Binding-site contacts:
Ligand atom O7 contacts residue PRO209 of chain 1.C at 3.8 Å.
Ligand atom C8 contacts residue VAL251 of chain 1.C at 3.7 Å (hydrophobic).
Ligand atom C5 contacts residue ASN259 of chain 1.C at 3.8 Å.
Ligand atom O4 contacts residue VAL441 of chain 1.C at 3.8 Å.
Ligand atom O7 contacts residue CYS440 of chain 1.C at 4.0 Å.
Ligand atom O6 contacts residue SER206 of chain 1.C at 4.0 Å.
Ligand atom C7 contacts residue ASN259 of chain 1.C at 3.6 Å.
Ligand atom C1 contacts residue ASN259 of chain 1.C at 1.5 Å.
Ligand atom O5 contacts residue VAL441 of chain 1.C at 4.3 Å.
Ligand atom C1 contacts residue VAL441 of chain 1.C at 4.2 Å (hydrophobic).
Ligand atom O5 contacts residue GLU208 of chain 1.C at 4.5 Å.
Ligand atom O5 contacts residue ASN259 of chain 1.C at 2.4 Å (h-bond).
Ligand atom C8 contacts residue VAL441 of chain 1.C at 4.3 Å (hydrophobic).
Ligand atom C5 contacts residue VAL441 of chain 1.C at 3.6 Å (hydrophobic).
Ligand atom O6 contacts residue NAG1 of chain 1.WA at 3.6 Å.
Ligand atom O7 contacts residue VAL251 of chain 1.C at 4.1 Å.
Ligand atom C4 contacts residue ASN259 of chain 1.C at 4.3 Å.
Ligand atom C8 contacts residue ASN373 of chain 1.C at 4.5 Å.
Ligand atom O3 contacts residue CYS440 of chain 1.C at 4.4 Å.
Ligand atom C4 contacts residue VAL441 of chain 1.C at 4.0 Å (hydrophobic).
Ligand atom C5 contacts residue GLU208 of chain 1.C at 3.9 Å.
Ligand atom O5 contacts residue NAG1 of chain 1.WA at 3.5 Å.
Ligand atom C6 contacts residue GLU208 of chain 1.C at 3.7 Å.
Ligand atom C5 contacts residue NAG1 of chain 1.WA at 4.4 Å.
Ligand atom O7 contacts residue VAL441 of chain 1.C at 3.6 Å (h-bond).
Ligand atom C8 contacts residue LEU258 of chain 1.C at 3.8 Å (hydrophobic).
Ligand atom C7 contacts residue VAL251 of chain 1.C at 4.3 Å (hydrophobic).
Ligand atom O7 contacts residue ARG439 of chain 1.C at 4.5 Å.
Ligand atom C3 contacts residue ASN259 of chain 1.C at 3.9 Å.
Ligand atom N2 contacts residue ASN259 of chain 1.C at 3.0 Å (h-bond).
Ligand atom C1 contacts residue NAG1 of chain 1.WA at 3.9 Å.
Ligand atom C2 contacts residue SER442 of chain 1.C at 4.3 Å.
Ligand atom C2 contacts residue ASN259 of chain 1.C at 2.5 Å.
Ligand atom C7 contacts residue VAL441 of chain 1.C at 4.4 Å (hydrophobic).
Ligand atom C3 contacts residue VAL441 of chain 1.C at 3.8 Å (hydrophobic).
Ligand atom O7 contacts residue ASN259 of chain 1.C at 3.7 Å.
Ligand atom C1 contacts residue SER442 of chain 1.C at 4.0 Å.
Ligand atom N2 contacts residue SER442 of chain 1.C at 3.8 Å.

A protein and the small-molecule ligand that binds it are described below.
Small molecule (SMILES): CC(=O)N[C@H]1[C@H](O[C@H]2[C@H](O)[C@@H](NC(C)=O)CO[C@@H]2CO)O[C@H](CO)[C@@H](O[C@@H]2O[C@H](CO)[C@@H](O)[C@H](O[C@H]3O[C@H](CO)[C@@H](O)[C@H](O)[C@@H]3O)[C@@H]2O)[C@@H]1O

Sequence of chain 1.C:
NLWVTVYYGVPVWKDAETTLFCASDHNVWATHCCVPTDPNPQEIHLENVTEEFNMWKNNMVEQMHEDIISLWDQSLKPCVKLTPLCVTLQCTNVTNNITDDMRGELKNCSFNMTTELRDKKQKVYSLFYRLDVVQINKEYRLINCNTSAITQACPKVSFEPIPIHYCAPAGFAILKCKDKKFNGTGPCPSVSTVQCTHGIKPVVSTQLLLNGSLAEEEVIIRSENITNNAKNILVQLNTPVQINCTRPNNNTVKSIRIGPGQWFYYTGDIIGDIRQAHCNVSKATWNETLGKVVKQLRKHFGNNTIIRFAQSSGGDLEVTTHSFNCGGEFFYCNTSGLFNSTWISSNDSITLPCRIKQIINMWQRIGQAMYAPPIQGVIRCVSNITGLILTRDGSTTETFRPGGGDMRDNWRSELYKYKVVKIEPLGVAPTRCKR